Binding-site contacts:
Ligand atom C13 contacts residue GLU237 of chain 1.A at 3.9 Å.
Ligand atom N11 contacts residue GLU237 of chain 1.A at 3.9 Å.
Ligand atom F20 contacts residue PHE249 of chain 1.A at 3.4 Å.
Ligand atom C13 contacts residue THR141 of chain 1.A at 3.4 Å.
Ligand atom N17 contacts residue ASN286 of chain 1.A at 3.1 Å (h-bond).
Ligand atom C16 contacts residue ASN286 of chain 1.A at 3.9 Å.
Ligand atom C02 contacts residue ASP235 of chain 1.A at 3.0 Å.
Ligand atom C16 contacts residue GLU237 of chain 1.A at 3.8 Å.
Ligand atom C13 contacts residue SER242 of chain 1.A at 3.7 Å.
Ligand atom O06 contacts residue MET287 of chain 1.A at 3.1 Å (h-bond).
Ligand atom C12 contacts residue GLU237 of chain 1.A at 3.4 Å.
Ligand atom C14 contacts residue SER242 of chain 1.A at 3.1 Å.
Ligand atom N17 contacts residue TRP288 of chain 1.A at 3.5 Å.
Ligand atom C13 contacts residue TRP288 of chain 1.A at 3.7 Å (hydrophobic).
Ligand atom C07 contacts residue MET287 of chain 1.A at 4.0 Å (hydrophobic).
Ligand atom N01 contacts residue ASN286 of chain 1.A at 3.8 Å.
Ligand atom F21 contacts residue SER242 of chain 1.A at 3.3 Å.
Ligand atom C08 contacts residue ILE238 of chain 1.A at 3.6 Å (hydrophobic).
Ligand atom C10 contacts residue TRP288 of chain 1.A at 3.6 Å (hydrophobic).
Ligand atom O06 contacts residue ASN286 of chain 1.A at 3.9 Å.
Ligand atom C15 contacts residue SER242 of chain 1.A at 3.5 Å.
Ligand atom C14 contacts residue THR141 of chain 1.A at 3.7 Å.
Ligand atom C18 contacts residue SER242 of chain 1.A at 3.9 Å.
Ligand atom C09 contacts residue ILE238 of chain 1.A at 3.4 Å (hydrophobic).
Ligand atom F19 contacts residue PHE249 of chain 1.A at 3.6 Å.
Ligand atom F20 contacts residue SER242 of chain 1.A at 3.8 Å.
Ligand atom N11 contacts residue MET287 of chain 1.A at 3.7 Å.
Ligand atom N17 contacts residue GLU237 of chain 1.A at 3.3 Å.
Ligand atom F21 contacts residue PHE243 of chain 1.A at 3.2 Å.
Ligand atom F19 contacts residue TRP69 of chain 1.A at 3.6 Å.
Ligand atom F20 contacts residue PHE243 of chain 1.A at 3.7 Å.
Ligand atom C05 contacts residue MET287 of chain 1.A at 4.0 Å (hydrophobic).
Ligand atom C10 contacts residue GLU237 of chain 1.A at 3.5 Å.
Ligand atom F19 contacts residue VAL139 of chain 1.A at 4.0 Å.
Ligand atom F21 contacts residue VAL139 of chain 1.A at 3.2 Å.
Ligand atom C09 contacts residue GLY334 of chain 1.A at 4.0 Å.
Ligand atom N11 contacts residue TRP288 of chain 1.A at 3.5 Å.
Ligand atom C12 contacts residue TRP288 of chain 1.A at 3.4 Å (hydrophobic).
Ligand atom N11 contacts residue ASN286 of chain 1.A at 3.5 Å (h-bond).
Ligand atom N01 contacts residue ASP235 of chain 1.A at 2.5 Å (salt-bridge).

Sequence of chain 1.A:
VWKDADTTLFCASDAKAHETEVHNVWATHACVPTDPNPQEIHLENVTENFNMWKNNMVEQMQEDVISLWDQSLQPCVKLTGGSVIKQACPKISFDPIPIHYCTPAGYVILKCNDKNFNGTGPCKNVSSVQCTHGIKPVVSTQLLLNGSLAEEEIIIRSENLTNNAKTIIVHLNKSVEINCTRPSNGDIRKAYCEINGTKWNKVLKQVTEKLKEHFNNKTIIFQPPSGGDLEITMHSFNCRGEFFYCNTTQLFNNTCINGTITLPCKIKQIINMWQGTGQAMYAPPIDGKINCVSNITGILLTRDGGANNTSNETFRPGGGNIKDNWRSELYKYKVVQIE

This protein binds this small molecule.
Small molecule (SMILES): NC[C@H](NC(=O)c1ccc(-c2ccc(C(F)(F)F)cn2)[nH]1)c1ncc(CO)s1